Sequence of chain 1.B:
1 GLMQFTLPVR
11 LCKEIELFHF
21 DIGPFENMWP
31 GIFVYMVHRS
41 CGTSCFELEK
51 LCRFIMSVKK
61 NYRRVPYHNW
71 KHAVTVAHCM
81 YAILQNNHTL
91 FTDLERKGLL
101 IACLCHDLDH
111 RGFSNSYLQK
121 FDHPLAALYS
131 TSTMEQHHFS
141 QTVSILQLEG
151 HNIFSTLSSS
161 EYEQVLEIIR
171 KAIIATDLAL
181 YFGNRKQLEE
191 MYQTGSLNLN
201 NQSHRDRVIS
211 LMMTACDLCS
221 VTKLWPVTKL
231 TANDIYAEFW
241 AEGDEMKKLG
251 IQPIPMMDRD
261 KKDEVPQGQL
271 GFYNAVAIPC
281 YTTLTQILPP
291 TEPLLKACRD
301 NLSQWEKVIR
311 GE

This small molecule binds to this protein.
Small molecule (SMILES): COCCn1cc(-c2cnc(N3CCOCC3)c3nc(COc4ccc5ccccc5n4)cn23)cn1

Binding-site contacts:
Ligand atom CAF contacts residue PHE272 of chain 1.B at 3.2 Å (hydrophobic).
Ligand atom CAR contacts residue PHE272 of chain 1.B at 3.6 Å (hydrophobic).
Ligand atom CBJ contacts residue VAL265 of chain 1.B at 3.7 Å (hydrophobic).
Ligand atom CAC contacts residue PHE272 of chain 1.B at 3.5 Å (hydrophobic).
Ligand atom CBG contacts residue LYS261 of chain 1.B at 3.7 Å.
Ligand atom NBF contacts residue TYR236 of chain 1.B at 2.6 Å (h-bond).
Ligand atom CAH contacts residue GLN269 of chain 1.B at 3.7 Å.
Ligand atom CBA contacts residue MET256 of chain 1.B at 3.6 Å (hydrophobic).
Ligand atom CBG contacts residue GLU264 of chain 1.B at 3.6 Å.
Ligand atom CAU contacts residue PHE272 of chain 1.B at 3.6 Å (hydrophobic).
Ligand atom CAG contacts residue PHE239 of chain 1.B at 3.5 Å (hydrophobic).
Ligand atom CAH contacts residue PHE239 of chain 1.B at 3.7 Å (hydrophobic).
Ligand atom CAM contacts residue SER220 of chain 1.B at 3.6 Å.
Ligand atom CAL contacts residue TYR67 of chain 1.B at 3.6 Å (hydrophobic).
Ligand atom OAN contacts residue SER220 of chain 1.B at 3.5 Å (h-bond).
Ligand atom CBI contacts residue PRO255 of chain 1.B at 3.7 Å (hydrophobic).
Ligand atom CAM contacts residue TYR67 of chain 1.B at 3.6 Å (hydrophobic).
Ligand atom CBB contacts residue TYR236 of chain 1.B at 3.4 Å (hydrophobic).
Ligand atom CAB contacts residue PHE272 of chain 1.B at 3.6 Å (hydrophobic).
Ligand atom CBA contacts residue GLY268 of chain 1.B at 3.6 Å.
Ligand atom CBD contacts residue GLY268 of chain 1.B at 3.4 Å.
Ligand atom NAI contacts residue GLN269 of chain 1.B at 3.3 Å (h-bond).
Ligand atom CAJ contacts residue TYR236 of chain 1.B at 3.0 Å (hydrophobic).
Ligand atom CAG contacts residue MET256 of chain 1.B at 3.5 Å (hydrophobic).
Ligand atom NAD contacts residue PHE272 of chain 1.B at 3.3 Å.
Ligand atom CBA contacts residue TYR236 of chain 1.B at 3.6 Å (hydrophobic).
Ligand atom CBB contacts residue GLY268 of chain 1.B at 3.6 Å.
Ligand atom NBF contacts residue GLY268 of chain 1.B at 3.6 Å.
Ligand atom CBG contacts residue VAL265 of chain 1.B at 3.6 Å (hydrophobic).
Ligand atom NAA contacts residue PHE272 of chain 1.B at 3.3 Å.
Ligand atom CBJ contacts residue TYR236 of chain 1.B at 3.4 Å (hydrophobic).
Ligand atom CBE contacts residue GLY268 of chain 1.B at 3.4 Å.
Ligand atom CBC contacts residue GLY268 of chain 1.B at 3.5 Å.
Ligand atom CAE contacts residue PHE272 of chain 1.B at 3.3 Å (hydrophobic).
Ligand atom NAA contacts residue PHE239 of chain 1.B at 3.7 Å.
Ligand atom CBH contacts residue GLU264 of chain 1.B at 3.5 Å.
Ligand atom CAO contacts residue GLN269 of chain 1.B at 3.3 Å.
Ligand atom CAZ contacts residue ALA179 of chain 1.B at 3.4 Å (hydrophobic).
Ligand atom OAK contacts residue GLY268 of chain 1.B at 3.6 Å (h-bond).
Ligand atom CAJ contacts residue GLN269 of chain 1.B at 3.2 Å.